Sequence of chain 1.D:
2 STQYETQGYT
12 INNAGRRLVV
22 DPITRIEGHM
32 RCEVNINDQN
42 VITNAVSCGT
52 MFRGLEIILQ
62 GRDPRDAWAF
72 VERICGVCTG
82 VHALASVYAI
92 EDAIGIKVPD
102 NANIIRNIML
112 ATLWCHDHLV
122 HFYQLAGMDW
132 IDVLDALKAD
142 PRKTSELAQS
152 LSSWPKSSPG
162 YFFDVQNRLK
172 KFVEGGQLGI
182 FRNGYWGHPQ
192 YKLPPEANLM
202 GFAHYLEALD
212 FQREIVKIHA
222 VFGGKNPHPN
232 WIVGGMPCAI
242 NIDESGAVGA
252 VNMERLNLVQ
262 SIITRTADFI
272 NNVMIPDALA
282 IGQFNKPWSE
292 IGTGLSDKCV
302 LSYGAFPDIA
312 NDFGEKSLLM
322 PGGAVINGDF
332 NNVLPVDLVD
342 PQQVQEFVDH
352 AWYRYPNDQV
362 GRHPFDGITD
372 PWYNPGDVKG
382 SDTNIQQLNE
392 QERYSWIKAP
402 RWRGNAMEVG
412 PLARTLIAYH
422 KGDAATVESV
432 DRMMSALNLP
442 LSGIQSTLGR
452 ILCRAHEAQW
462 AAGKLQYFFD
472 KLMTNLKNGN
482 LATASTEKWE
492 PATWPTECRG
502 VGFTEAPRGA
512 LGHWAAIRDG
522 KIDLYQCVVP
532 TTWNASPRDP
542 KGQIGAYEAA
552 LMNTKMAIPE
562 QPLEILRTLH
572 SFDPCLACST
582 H

Binding-site contacts:
Ligand atom N1 contacts residue THR532 of chain 1.D at 2.9 Å (h-bond).
Ligand atom N2 contacts residue ALA507 of chain 1.D at 3.2 Å.
Ligand atom C3 contacts residue PRO531 of chain 1.D at 3.8 Å (hydrophobic).
Ligand atom C1 contacts residue 3NI1 of chain 1.Z at 4.0 Å.
Ligand atom C2 contacts residue ARG509 of chain 1.D at 3.4 Å.
Ligand atom O3 contacts residue VAL82 of chain 1.D at 3.5 Å.
Ligand atom O3 contacts residue HIS83 of chain 1.D at 3.3 Å (h-bond).
Ligand atom C3 contacts residue VAL82 of chain 1.D at 3.8 Å (hydrophobic).
Ligand atom C3 contacts residue ALA507 of chain 1.D at 3.8 Å (hydrophobic).
Ligand atom C2 contacts residue PRO508 of chain 1.D at 4.2 Å (hydrophobic).
Ligand atom C3 contacts residue HIS83 of chain 1.D at 3.5 Å.
Ligand atom C1 contacts residue ARG509 of chain 1.D at 3.7 Å.
Ligand atom N2 contacts residue ARG509 of chain 1.D at 2.9 Å (salt-bridge).
Ligand atom FE contacts residue 3NI1 of chain 1.Z at 2.9 Å.
Ligand atom FE contacts residue CYS79 of chain 1.D at 2.4 Å.
Ligand atom C1 contacts residue CYS579 of chain 1.D at 3.1 Å (hydrophobic).
Ligand atom N1 contacts residue VAL530 of chain 1.D at 3.7 Å.
Ligand atom N1 contacts residue PRO531 of chain 1.D at 3.5 Å.
Ligand atom O3 contacts residue PRO531 of chain 1.D at 3.5 Å.
Ligand atom FE contacts residue CYS579 of chain 1.D at 2.4 Å.
Ligand atom O3 contacts residue LEU512 of chain 1.D at 3.6 Å.
Ligand atom N2 contacts residue CYS79 of chain 1.D at 3.6 Å.
Ligand atom C2 contacts residue CYS79 of chain 1.D at 3.2 Å (hydrophobic).
Ligand atom C1 contacts residue PRO531 of chain 1.D at 3.7 Å (hydrophobic).
Ligand atom O3 contacts residue ALA507 of chain 1.D at 3.5 Å.
Ligand atom N1 contacts residue CYS576 of chain 1.D at 4.2 Å.
Ligand atom N2 contacts residue PRO508 of chain 1.D at 3.3 Å (h-bond).
Ligand atom O3 contacts residue CYS579 of chain 1.D at 3.9 Å.
Ligand atom C2 contacts residue ALA507 of chain 1.D at 3.6 Å (hydrophobic).
Ligand atom O3 contacts residue CYS79 of chain 1.D at 4.0 Å.
Ligand atom O3 contacts residue VAL530 of chain 1.D at 3.4 Å.
Ligand atom C3 contacts residue CYS579 of chain 1.D at 3.1 Å (hydrophobic).
Ligand atom C2 contacts residue 3NI1 of chain 1.Z at 4.1 Å.
Ligand atom C3 contacts residue VAL530 of chain 1.D at 3.5 Å (hydrophobic).
Ligand atom C1 contacts residue VAL530 of chain 1.D at 3.6 Å (hydrophobic).
Ligand atom N1 contacts residue CYS579 of chain 1.D at 3.5 Å.
Ligand atom C1 contacts residue THR532 of chain 1.D at 3.9 Å.
Ligand atom C1 contacts residue CYS576 of chain 1.D at 4.0 Å (hydrophobic).
Ligand atom N1 contacts residue ARG509 of chain 1.D at 3.8 Å.
Ligand atom C3 contacts residue CYS79 of chain 1.D at 3.2 Å (hydrophobic).

A small-molecule ligand and the protein it binds are described below.
Small molecule (SMILES): N#C[Fe](=C=O)C#N